Sequence of chain 1.D:
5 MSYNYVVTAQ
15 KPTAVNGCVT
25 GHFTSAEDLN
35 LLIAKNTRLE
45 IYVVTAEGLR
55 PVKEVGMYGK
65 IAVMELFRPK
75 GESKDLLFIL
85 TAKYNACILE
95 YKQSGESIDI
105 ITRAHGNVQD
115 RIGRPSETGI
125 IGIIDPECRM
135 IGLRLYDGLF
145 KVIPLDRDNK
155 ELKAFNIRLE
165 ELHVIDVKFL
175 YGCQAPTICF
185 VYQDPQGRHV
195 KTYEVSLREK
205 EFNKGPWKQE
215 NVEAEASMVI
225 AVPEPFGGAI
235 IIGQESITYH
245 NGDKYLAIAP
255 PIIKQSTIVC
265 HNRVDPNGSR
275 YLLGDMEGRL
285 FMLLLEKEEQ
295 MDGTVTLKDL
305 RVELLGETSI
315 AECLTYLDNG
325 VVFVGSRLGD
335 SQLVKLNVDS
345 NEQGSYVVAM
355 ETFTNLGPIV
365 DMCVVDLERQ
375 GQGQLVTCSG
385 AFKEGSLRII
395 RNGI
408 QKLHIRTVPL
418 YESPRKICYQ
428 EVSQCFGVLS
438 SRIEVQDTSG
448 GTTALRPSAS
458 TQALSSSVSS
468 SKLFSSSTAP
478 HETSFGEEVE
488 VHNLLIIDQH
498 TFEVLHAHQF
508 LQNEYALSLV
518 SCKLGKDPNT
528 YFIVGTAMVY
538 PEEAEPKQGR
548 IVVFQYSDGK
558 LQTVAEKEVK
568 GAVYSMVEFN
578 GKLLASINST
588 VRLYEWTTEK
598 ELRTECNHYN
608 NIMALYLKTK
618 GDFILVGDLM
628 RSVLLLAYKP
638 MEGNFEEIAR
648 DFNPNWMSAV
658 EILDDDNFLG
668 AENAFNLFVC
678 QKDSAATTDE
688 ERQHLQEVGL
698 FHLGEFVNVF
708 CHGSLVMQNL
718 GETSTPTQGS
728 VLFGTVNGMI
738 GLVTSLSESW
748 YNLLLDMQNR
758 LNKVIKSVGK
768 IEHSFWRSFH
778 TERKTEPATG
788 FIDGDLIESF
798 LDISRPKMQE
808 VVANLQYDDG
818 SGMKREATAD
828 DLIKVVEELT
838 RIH

Sequence of chain 1.E:
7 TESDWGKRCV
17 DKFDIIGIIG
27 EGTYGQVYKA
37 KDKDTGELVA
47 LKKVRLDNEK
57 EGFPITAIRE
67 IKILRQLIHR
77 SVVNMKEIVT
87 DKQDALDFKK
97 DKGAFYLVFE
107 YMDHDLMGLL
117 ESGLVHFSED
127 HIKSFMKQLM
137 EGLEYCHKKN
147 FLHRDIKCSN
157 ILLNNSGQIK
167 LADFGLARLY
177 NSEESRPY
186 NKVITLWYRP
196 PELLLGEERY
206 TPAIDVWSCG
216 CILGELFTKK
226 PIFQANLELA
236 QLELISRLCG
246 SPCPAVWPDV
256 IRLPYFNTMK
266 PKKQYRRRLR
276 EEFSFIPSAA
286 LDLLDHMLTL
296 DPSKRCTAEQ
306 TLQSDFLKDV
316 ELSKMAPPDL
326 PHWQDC

This protein binds this small molecule.
Small molecule (SMILES): COc1ccc(C)cc1N1CC(C(=O)Nc2nc3ccccc3[nH]2)CC1=O

Binding-site contacts:
Ligand atom O2 contacts residue TYR107 of chain 1.E at 3.6 Å (h-bond).
Ligand atom C1 contacts residue ASP109 of chain 1.E at 3.5 Å.
Ligand atom C6 contacts residue ASP109 of chain 1.E at 3.6 Å.
Ligand atom C16 contacts residue LEU158 of chain 1.E at 3.8 Å (hydrophobic).
Ligand atom N1 contacts residue TYR107 of chain 1.E at 3.5 Å.
Ligand atom N1 contacts residue MET108 of chain 1.E at 3.0 Å (h-bond).
Ligand atom C8 contacts residue ILE25 of chain 1.E at 3.8 Å (hydrophobic).
Ligand atom C7 contacts residue ILE25 of chain 1.E at 3.9 Å (hydrophobic).
Ligand atom C6 contacts residue HIS110 of chain 1.E at 3.8 Å.
Ligand atom C14 contacts residue ASN607 of chain 1.D at 3.4 Å.
Ligand atom C11 contacts residue ARG628 of chain 1.D at 3.5 Å.
Ligand atom C9 contacts residue ASN607 of chain 1.D at 3.6 Å.
Ligand atom C14 contacts residue ASN608 of chain 1.D at 3.9 Å.
Ligand atom O1 contacts residue ARG628 of chain 1.D at 3.0 Å.
Ligand atom C4 contacts residue ILE25 of chain 1.E at 3.7 Å (hydrophobic).
Ligand atom N3 contacts residue ILE25 of chain 1.E at 3.6 Å.
Ligand atom C19 contacts residue PHE105 of chain 1.E at 3.5 Å (hydrophobic).
Ligand atom C1 contacts residue MET108 of chain 1.E at 3.5 Å (hydrophobic).
Ligand atom C13 contacts residue ARG647 of chain 1.D at 3.6 Å.
Ligand atom C3 contacts residue MET108 of chain 1.E at 3.8 Å (hydrophobic).
Ligand atom C11 contacts residue ILE25 of chain 1.E at 3.7 Å (hydrophobic).
Ligand atom C10 contacts residue ARG628 of chain 1.D at 3.9 Å.
Ligand atom C7 contacts residue ARG628 of chain 1.D at 3.9 Å.
Ligand atom C14 contacts residue TYR107 of chain 1.E at 3.8 Å (hydrophobic).
Ligand atom C13 contacts residue ARG628 of chain 1.D at 3.4 Å.
Ligand atom C20 contacts residue ALA46 of chain 1.E at 3.8 Å (hydrophobic).
Ligand atom C20 contacts residue LEU158 of chain 1.E at 3.7 Å (hydrophobic).
Ligand atom C2 contacts residue MET108 of chain 1.E at 3.6 Å (hydrophobic).
Ligand atom C13 contacts residue ILE25 of chain 1.E at 3.6 Å (hydrophobic).
Ligand atom C10 contacts residue ARG647 of chain 1.D at 3.6 Å.
Ligand atom C13 contacts residue PHE649 of chain 1.D at 3.7 Å (hydrophobic).
Ligand atom C20 contacts residue GLU106 of chain 1.E at 3.1 Å.
Ligand atom C12 contacts residue ILE25 of chain 1.E at 3.5 Å (hydrophobic).
Ligand atom C12 contacts residue ARG628 of chain 1.D at 3.5 Å.
Ligand atom C3 contacts residue ILE25 of chain 1.E at 3.9 Å (hydrophobic).
Ligand atom O2 contacts residue ILE609 of chain 1.D at 3.7 Å.
Ligand atom C16 contacts residue ALA46 of chain 1.E at 3.8 Å (hydrophobic).
Ligand atom C10 contacts residue ASN607 of chain 1.D at 3.8 Å.
Ligand atom C4 contacts residue TYR107 of chain 1.E at 3.4 Å (hydrophobic).
Ligand atom N4 contacts residue MET108 of chain 1.E at 3.1 Å (h-bond).